This protein binds this small molecule.
Small molecule (SMILES): Nc1nc(=O)c2ncn([C@@H]3O[C@H](CO[P](=O)(O)O[C@H]4[C@@H](O)[C@H](n5cnc6c(=O)nc(N)[nH]c65)O[C@@H]4COP(=O)=O)[C@@H](O)[C@H]3O)c2[nH]1

Sequence of chain 1.M:
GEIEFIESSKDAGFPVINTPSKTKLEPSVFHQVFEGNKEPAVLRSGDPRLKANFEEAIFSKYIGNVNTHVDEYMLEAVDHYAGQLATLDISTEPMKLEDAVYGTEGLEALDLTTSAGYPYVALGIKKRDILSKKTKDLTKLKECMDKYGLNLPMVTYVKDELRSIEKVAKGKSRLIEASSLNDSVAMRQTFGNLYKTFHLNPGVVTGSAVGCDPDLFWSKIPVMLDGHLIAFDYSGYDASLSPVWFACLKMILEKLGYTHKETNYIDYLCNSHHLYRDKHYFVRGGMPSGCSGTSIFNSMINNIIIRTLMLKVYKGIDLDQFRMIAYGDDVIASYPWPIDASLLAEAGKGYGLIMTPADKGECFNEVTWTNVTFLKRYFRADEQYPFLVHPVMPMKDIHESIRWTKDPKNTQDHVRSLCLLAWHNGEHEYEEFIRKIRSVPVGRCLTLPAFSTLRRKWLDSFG

Binding-site contacts:
Ligand atom C4' contacts residue LEU123 of chain 1.M at 3.9 Å (hydrophobic).
Ligand atom C5' contacts residue LEU123 of chain 1.M at 4.3 Å (hydrophobic).
Ligand atom O2' contacts residue LEU123 of chain 1.M at 4.0 Å.
Ligand atom C4' contacts residue GLY124 of chain 1.M at 4.3 Å.
Ligand atom O4' contacts residue GLY124 of chain 1.M at 4.0 Å.
Ligand atom C2' contacts residue GLY124 of chain 1.M at 4.5 Å.
Ligand atom C2' contacts residue ALA122 of chain 1.M at 4.5 Å (hydrophobic).
Ligand atom C1' contacts residue ALA122 of chain 1.M at 4.1 Å (hydrophobic).
Ligand atom O4' contacts residue LEU123 of chain 1.M at 4.2 Å.
Ligand atom O2' contacts residue ALA122 of chain 1.M at 3.6 Å.
Ligand atom O2' contacts residue GLY124 of chain 1.M at 3.1 Å (h-bond).
Ligand atom C1' contacts residue GLY124 of chain 1.M at 4.2 Å.